Binding-site contacts:
Ligand atom C03 contacts residue GLN211 of chain 1.B at 3.6 Å.
Ligand atom C07 contacts residue GLU325 of chain 1.B at 3.8 Å.
Ligand atom C08 contacts residue HEM1 of chain 1.H at 3.2 Å.
Ligand atom N41 contacts residue TYR321 of chain 1.B at 3.7 Å.
Ligand atom C08 contacts residue TRP411 of chain 1.B at 3.6 Å (hydrophobic).
Ligand atom N41 contacts residue PRO298 of chain 1.B at 3.9 Å.
Ligand atom N41 contacts residue HEM1 of chain 1.H at 3.4 Å.
Ligand atom C39 contacts residue GLU325 of chain 1.B at 3.5 Å.
Ligand atom C39 contacts residue HEM1 of chain 1.H at 3.7 Å.
Ligand atom C02 contacts residue VAL300 of chain 1.B at 4.0 Å (hydrophobic).
Ligand atom C42 contacts residue PHE317 of chain 1.B at 3.8 Å (hydrophobic).
Ligand atom C42 contacts residue PRO298 of chain 1.B at 3.9 Å (hydrophobic).
Ligand atom N12 contacts residue TYR439 of chain 1.B at 3.9 Å.
Ligand atom C35 contacts residue GLU325 of chain 1.B at 3.5 Å.
Ligand atom N40 contacts residue GLU325 of chain 1.B at 2.7 Å (salt-bridge).
Ligand atom C39 contacts residue TRP320 of chain 1.B at 3.7 Å (hydrophobic).
Ligand atom C38 contacts residue TRP320 of chain 1.B at 4.0 Å (hydrophobic).
Ligand atom N41 contacts residue GLU325 of chain 1.B at 3.0 Å (salt-bridge).
Ligand atom C01 contacts residue HEM1 of chain 1.H at 3.5 Å.
Ligand atom C34 contacts residue GLU325 of chain 1.B at 3.5 Å.
Ligand atom C39 contacts residue PRO298 of chain 1.B at 3.8 Å (hydrophobic).
Ligand atom C38 contacts residue PRO298 of chain 1.B at 3.9 Å (hydrophobic).
Ligand atom C06 contacts residue HEM1 of chain 1.H at 3.4 Å.
Ligand atom C34 contacts residue HEM1 of chain 1.H at 3.5 Å.
Ligand atom N41 contacts residue TRP320 of chain 1.B at 2.6 Å (h-bond).
Ligand atom N17 contacts residue LEU69 of chain 1.B at 3.9 Å.
Ligand atom C37 contacts residue HEM1 of chain 1.H at 3.9 Å.
Ligand atom C11 contacts residue TYR439 of chain 1.B at 3.6 Å (hydrophobic).
Ligand atom C18 contacts residue ASN302 of chain 1.B at 3.6 Å.
Ligand atom N02 contacts residue ASN302 of chain 1.B at 3.8 Å.
Ligand atom N17 contacts residue TYR439 of chain 1.B at 2.9 Å.
Ligand atom N40 contacts residue HEM1 of chain 1.H at 3.9 Å.
Ligand atom C38 contacts residue HEM1 of chain 1.H at 3.5 Å.
Ligand atom C05 contacts residue HEM1 of chain 1.H at 3.1 Å.
Ligand atom N02 contacts residue VAL300 of chain 1.B at 3.9 Å.
Ligand atom C42 contacts residue HEM1 of chain 1.H at 3.7 Å.
Ligand atom N02 contacts residue SER210 of chain 1.B at 3.7 Å.
Ligand atom C36 contacts residue VAL300 of chain 1.B at 3.8 Å (hydrophobic).
Ligand atom C03 contacts residue VAL300 of chain 1.B at 3.6 Å (hydrophobic).
Ligand atom C18 contacts residue SER210 of chain 1.B at 3.9 Å.

The small molecule below binds the protein below.
Small molecule (SMILES): Cc1cc(N)nc(CCc2cc(N)cc(CCc3cc(C)cc(N)n3)c2)c1

Sequence of chain 1.B:
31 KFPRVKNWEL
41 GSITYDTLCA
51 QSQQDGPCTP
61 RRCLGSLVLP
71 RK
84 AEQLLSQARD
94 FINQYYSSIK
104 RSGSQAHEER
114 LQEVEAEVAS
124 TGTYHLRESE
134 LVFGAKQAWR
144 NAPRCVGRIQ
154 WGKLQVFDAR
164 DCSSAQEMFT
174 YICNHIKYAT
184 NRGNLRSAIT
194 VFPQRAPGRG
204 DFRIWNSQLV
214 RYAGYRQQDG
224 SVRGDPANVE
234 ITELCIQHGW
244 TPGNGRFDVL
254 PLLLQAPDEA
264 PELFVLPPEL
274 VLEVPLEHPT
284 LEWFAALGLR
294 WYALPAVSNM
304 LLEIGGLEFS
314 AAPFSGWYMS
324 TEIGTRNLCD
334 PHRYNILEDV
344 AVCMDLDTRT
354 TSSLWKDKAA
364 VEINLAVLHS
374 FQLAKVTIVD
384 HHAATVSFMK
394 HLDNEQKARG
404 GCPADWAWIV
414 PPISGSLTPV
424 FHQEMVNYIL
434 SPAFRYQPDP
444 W